Sequence of chain 1.R:
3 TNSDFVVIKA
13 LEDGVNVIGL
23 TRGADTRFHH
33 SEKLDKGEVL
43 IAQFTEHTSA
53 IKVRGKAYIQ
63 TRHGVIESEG

The protein below binds the small molecule below.
Small molecule (SMILES): N[C@@H](Cc1c[nH]c2ccccc12)C(=O)O

Binding-site contacts:
Ligand atom OXT contacts residue HIS49 of chain 1.Q at 3.8 Å.
Ligand atom N contacts residue ARG24 of chain 1.R at 3.9 Å.
Ligand atom NE1 contacts residue SER51 of chain 1.R at 4.0 Å.
Ligand atom CB contacts residue SER51 of chain 1.R at 3.5 Å.
Ligand atom O contacts residue THR47 of chain 1.Q at 3.6 Å.
Ligand atom CE3 contacts residue HIS32 of chain 1.Q at 3.9 Å.
Ligand atom CD1 contacts residue SER51 of chain 1.R at 3.4 Å.
Ligand atom CA contacts residue GLY25 of chain 1.R at 3.5 Å.
Ligand atom C contacts residue GLY25 of chain 1.R at 3.4 Å.
Ligand atom CZ3 contacts residue GLY21 of chain 1.Q at 3.6 Å.
Ligand atom CB contacts residue THR28 of chain 1.R at 3.4 Å.
Ligand atom O contacts residue ARG24 of chain 1.R at 3.5 Å.
Ligand atom OXT contacts residue THR50 of chain 1.Q at 2.9 Å (h-bond).
Ligand atom CD1 contacts residue THR47 of chain 1.Q at 3.8 Å.
Ligand atom CD1 contacts residue GLN45 of chain 1.Q at 3.7 Å.
Ligand atom OXT contacts residue THR47 of chain 1.Q at 2.5 Å (h-bond).
Ligand atom CD1 contacts residue ALA52 of chain 1.R at 4.0 Å (hydrophobic).
Ligand atom CA contacts residue THR28 of chain 1.R at 3.2 Å.
Ligand atom O contacts residue SER51 of chain 1.R at 2.8 Å (h-bond).
Ligand atom O contacts residue GLY25 of chain 1.R at 3.0 Å (h-bond).
Ligand atom CB contacts residue THR23 of chain 1.R at 3.8 Å.
Ligand atom CE2 contacts residue GLN45 of chain 1.Q at 3.9 Å.
Ligand atom C contacts residue THR47 of chain 1.Q at 3.5 Å.
Ligand atom C contacts residue SER51 of chain 1.R at 3.5 Å.
Ligand atom N contacts residue THR23 of chain 1.R at 2.9 Å (h-bond).
Ligand atom CZ2 contacts residue ALA44 of chain 1.Q at 3.8 Å (hydrophobic).
Ligand atom CA contacts residue THR23 of chain 1.R at 3.9 Å.
Ligand atom CH2 contacts residue GLY21 of chain 1.Q at 3.5 Å.
Ligand atom CA contacts residue SER51 of chain 1.R at 3.9 Å.
Ligand atom N contacts residue ASP27 of chain 1.R at 3.0 Å (salt-bridge).
Ligand atom NE1 contacts residue GLN45 of chain 1.Q at 2.9 Å (h-bond).
Ligand atom N contacts residue GLY25 of chain 1.R at 2.7 Å (h-bond).
Ligand atom NE1 contacts residue ALA44 of chain 1.Q at 3.8 Å.
Ligand atom CE2 contacts residue ALA44 of chain 1.Q at 3.9 Å (hydrophobic).
Ligand atom CG contacts residue SER51 of chain 1.R at 3.8 Å.
Ligand atom C contacts residue THR50 of chain 1.Q at 4.0 Å.
Ligand atom CZ2 contacts residue THR50 of chain 1.Q at 4.0 Å.
Ligand atom CZ3 contacts residue HIS32 of chain 1.Q at 4.0 Å.
Ligand atom N contacts residue THR28 of chain 1.R at 2.9 Å (h-bond).
Ligand atom CZ2 contacts residue ILE53 of chain 1.Q at 3.9 Å (hydrophobic).

Sequence of chain 1.Q:
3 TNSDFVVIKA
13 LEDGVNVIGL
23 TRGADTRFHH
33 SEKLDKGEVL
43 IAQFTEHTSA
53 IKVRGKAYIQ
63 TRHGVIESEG